Sequence of chain 1.A:
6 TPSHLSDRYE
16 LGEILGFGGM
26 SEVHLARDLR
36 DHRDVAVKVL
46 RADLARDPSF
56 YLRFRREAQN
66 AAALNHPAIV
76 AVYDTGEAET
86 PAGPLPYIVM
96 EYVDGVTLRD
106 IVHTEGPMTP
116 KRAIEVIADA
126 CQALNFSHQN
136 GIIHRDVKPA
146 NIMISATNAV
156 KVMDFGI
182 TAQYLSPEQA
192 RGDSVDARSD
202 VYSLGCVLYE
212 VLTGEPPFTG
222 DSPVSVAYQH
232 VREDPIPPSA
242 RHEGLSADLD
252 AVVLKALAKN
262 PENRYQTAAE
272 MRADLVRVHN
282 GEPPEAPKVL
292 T

A small-molecule ligand and the protein it binds are described below.
Small molecule (SMILES): Nc1ncnc2c1ncn2[C@@H]1O[C@H](COP(=O)(O)OP(=O)(O)OP(O)(O)=S)[C@@H](O)[C@H]1O

Binding-site contacts:
Ligand atom N3 contacts residue LEU20 of chain 1.A at 3.6 Å.
Ligand atom C2 contacts residue LEU20 of chain 1.A at 3.6 Å (hydrophobic).
Ligand atom O2' contacts residue LEU20 of chain 1.A at 3.6 Å.
Ligand atom O4' contacts residue GLY21 of chain 1.A at 3.6 Å.
Ligand atom N1 contacts residue VAL98 of chain 1.A at 3.0 Å (h-bond).
Ligand atom O2G contacts residue LYS143 of chain 1.A at 3.1 Å (salt-bridge).
Ligand atom C4' contacts residue GLY21 of chain 1.A at 3.8 Å.
Ligand atom O3B contacts residue GLY24 of chain 1.A at 3.2 Å (h-bond).
Ligand atom O3A contacts residue SER26 of chain 1.A at 3.5 Å (h-bond).
Ligand atom O2B contacts residue MN1 of chain 1.C at 2.3 Å.
Ligand atom O1B contacts residue MET25 of chain 1.A at 3.4 Å (h-bond).
Ligand atom O3' contacts residue ASP105 of chain 1.A at 3.0 Å (salt-bridge).
Ligand atom PG contacts residue LYS143 of chain 1.A at 3.7 Å.
Ligand atom O4' contacts residue VAL28 of chain 1.A at 3.3 Å.
Ligand atom O3A contacts residue GLY23 of chain 1.A at 3.2 Å.
Ligand atom S1G contacts residue MN1 of chain 1.C at 3.3 Å.
Ligand atom PB contacts residue SER26 of chain 1.A at 3.5 Å.
Ligand atom O2A contacts residue ARG104 of chain 1.A at 3.1 Å (salt-bridge).
Ligand atom O1A contacts residue LYS43 of chain 1.A at 3.0 Å (salt-bridge).
Ligand atom PB contacts residue MN1 of chain 1.C at 3.5 Å.
Ligand atom O1B contacts residue GLY24 of chain 1.A at 3.5 Å (h-bond).
Ligand atom O1B contacts residue SER26 of chain 1.A at 2.7 Å (h-bond).
Ligand atom N6 contacts residue MET95 of chain 1.A at 3.4 Å (h-bond).
Ligand atom O3B contacts residue GLY23 of chain 1.A at 3.3 Å.
Ligand atom C5' contacts residue PHE22 of chain 1.A at 3.7 Å (hydrophobic).
Ligand atom N1 contacts residue GLU96 of chain 1.A at 3.6 Å.
Ligand atom C2 contacts residue VAL98 of chain 1.A at 3.0 Å (hydrophobic).
Ligand atom O3B contacts residue MN1 of chain 1.C at 3.7 Å.
Ligand atom O3G contacts residue MN1 of chain 1.C at 1.9 Å.
Ligand atom PG contacts residue MN1 of chain 1.C at 3.1 Å.
Ligand atom O2B contacts residue LYS43 of chain 1.A at 3.2 Å (salt-bridge).
Ligand atom O5' contacts residue VAL28 of chain 1.A at 3.6 Å.
Ligand atom PB contacts residue GLY23 of chain 1.A at 3.5 Å.
Ligand atom O3G contacts residue LYS143 of chain 1.A at 3.0 Å (salt-bridge).
Ligand atom O1B contacts residue GLY23 of chain 1.A at 3.4 Å.
Ligand atom N6 contacts residue GLU96 of chain 1.A at 3.2 Å (salt-bridge).
Ligand atom C5' contacts residue GLY23 of chain 1.A at 3.6 Å.
Ligand atom N1 contacts residue ALA41 of chain 1.A at 3.6 Å.
Ligand atom O2G contacts residue ARG104 of chain 1.A at 3.3 Å (salt-bridge).
Ligand atom N7 contacts residue MET158 of chain 1.A at 3.7 Å.